Binding-site contacts:
Ligand atom O1B contacts residue GLY167 of chain 1.A at 2.8 Å (h-bond).
Ligand atom O4' contacts residue THR306 of chain 1.A at 3.6 Å.
Ligand atom O2B contacts residue ARG124 of chain 1.A at 3.0 Å (salt-bridge).
Ligand atom C2' contacts residue ASN23 of chain 1.A at 3.6 Å.
Ligand atom C4' contacts residue ASP307 of chain 1.A at 3.4 Å.
Ligand atom O1A contacts residue VAL166 of chain 1.A at 2.8 Å (h-bond).
Ligand atom O3' contacts residue FFQ1 of chain 1.F at 2.7 Å (h-bond).
Ligand atom O7' contacts residue ASN23 of chain 1.A at 3.3 Å.
Ligand atom O5' contacts residue VAL166 of chain 1.A at 3.6 Å.
Ligand atom O4 contacts residue ASP127 of chain 1.A at 3.2 Å (salt-bridge).
Ligand atom C3' contacts residue ASP307 of chain 1.A at 3.6 Å.
Ligand atom C7' contacts residue ASN23 of chain 1.A at 3.3 Å.
Ligand atom N2' contacts residue FFQ1 of chain 1.F at 2.8 Å (h-bond).
Ligand atom O4 contacts residue ILE126 of chain 1.A at 3.1 Å.
Ligand atom O4 contacts residue PRO125 of chain 1.A at 3.4 Å (h-bond).
Ligand atom C5 contacts residue SER165 of chain 1.A at 3.3 Å.
Ligand atom O2A contacts residue SER165 of chain 1.A at 2.6 Å (h-bond).
Ligand atom O2B contacts residue ARG95 of chain 1.A at 2.9 Å (salt-bridge).
Ligand atom O1A contacts residue SER165 of chain 1.A at 3.4 Å.
Ligand atom C4 contacts residue PRO125 of chain 1.A at 3.2 Å (hydrophobic).
Ligand atom O4' contacts residue ASP307 of chain 1.A at 2.7 Å (salt-bridge).
Ligand atom O4' contacts residue PHE330 of chain 1.A at 3.4 Å.
Ligand atom O2A contacts residue VAL166 of chain 1.A at 3.6 Å.
Ligand atom C8' contacts residue FFQ1 of chain 1.F at 3.6 Å.
Ligand atom O3' contacts residue ASP307 of chain 1.A at 2.7 Å (salt-bridge).
Ligand atom O1' contacts residue ARG124 of chain 1.A at 3.4 Å (salt-bridge).
Ligand atom O4 contacts residue LEU128 of chain 1.A at 2.8 Å (h-bond).
Ligand atom O4B contacts residue PHE163 of chain 1.A at 3.2 Å.
Ligand atom C5 contacts residue PRO125 of chain 1.A at 3.4 Å (hydrophobic).
Ligand atom C2' contacts residue FFQ1 of chain 1.F at 3.6 Å.
Ligand atom O1B contacts residue VAL166 of chain 1.A at 3.6 Å.
Ligand atom O3B contacts residue VAL329 of chain 1.A at 2.8 Å (h-bond).
Ligand atom N3 contacts residue ASP127 of chain 1.A at 2.8 Å (salt-bridge).
Ligand atom C3' contacts residue FFQ1 of chain 1.F at 3.4 Å.
Ligand atom C4 contacts residue ASP127 of chain 1.A at 3.5 Å.
Ligand atom O4 contacts residue HIS129 of chain 1.A at 3.6 Å.
Ligand atom N2' contacts residue ASN23 of chain 1.A at 3.6 Å.
Ligand atom C8' contacts residue ASN23 of chain 1.A at 3.3 Å.
Ligand atom O3' contacts residue ASN23 of chain 1.A at 3.1 Å (h-bond).
Ligand atom O3B contacts residue PHE330 of chain 1.A at 3.5 Å.

The protein below binds the small molecule below.
Small molecule (SMILES): CC(=O)N[C@H]1[C@@H](O[P](=O)(O)O[P](=O)(O)OC[C@H]2O[C@@H](n3ccc(=O)[nH]c3=O)[C@H](O)[C@@H]2O)O[C@H](CO)[C@@H](O)[C@@H]1O

Sequence of chain 1.A:
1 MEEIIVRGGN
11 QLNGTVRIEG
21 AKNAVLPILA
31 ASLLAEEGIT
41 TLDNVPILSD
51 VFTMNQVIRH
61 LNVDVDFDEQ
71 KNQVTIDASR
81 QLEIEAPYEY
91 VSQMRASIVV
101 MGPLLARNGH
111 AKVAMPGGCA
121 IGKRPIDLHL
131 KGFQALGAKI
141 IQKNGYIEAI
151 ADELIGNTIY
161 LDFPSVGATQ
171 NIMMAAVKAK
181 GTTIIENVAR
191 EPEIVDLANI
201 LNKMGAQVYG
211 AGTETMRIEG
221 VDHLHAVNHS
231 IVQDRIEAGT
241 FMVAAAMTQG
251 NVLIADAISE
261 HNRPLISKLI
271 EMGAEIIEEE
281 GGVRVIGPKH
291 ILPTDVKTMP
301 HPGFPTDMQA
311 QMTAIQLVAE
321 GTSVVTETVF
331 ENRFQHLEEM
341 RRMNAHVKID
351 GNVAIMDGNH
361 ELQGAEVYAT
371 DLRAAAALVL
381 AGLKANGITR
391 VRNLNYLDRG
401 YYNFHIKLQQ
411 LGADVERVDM